Binding-site contacts:
Ligand atom C8 contacts residue SER82 of chain 1.D at 3.2 Å.
Ligand atom C4 contacts residue ASN84 of chain 1.D at 4.2 Å.
Ligand atom C1 contacts residue ASN84 of chain 1.D at 1.4 Å.
Ligand atom C8 contacts residue THR83 of chain 1.D at 4.2 Å.
Ligand atom C8 contacts residue SER241 of chain 1.D at 4.0 Å.
Ligand atom C3 contacts residue ASN84 of chain 1.D at 3.8 Å.
Ligand atom C7 contacts residue ASN84 of chain 1.D at 3.6 Å.
Ligand atom O5 contacts residue ASN84 of chain 1.D at 2.4 Å (h-bond).
Ligand atom N2 contacts residue ASN84 of chain 1.D at 2.9 Å (h-bond).
Ligand atom C5 contacts residue ASN84 of chain 1.D at 3.7 Å.
Ligand atom C2 contacts residue ASN84 of chain 1.D at 2.5 Å.
Ligand atom O7 contacts residue ASN84 of chain 1.D at 3.9 Å.

Sequence of chain 1.D:
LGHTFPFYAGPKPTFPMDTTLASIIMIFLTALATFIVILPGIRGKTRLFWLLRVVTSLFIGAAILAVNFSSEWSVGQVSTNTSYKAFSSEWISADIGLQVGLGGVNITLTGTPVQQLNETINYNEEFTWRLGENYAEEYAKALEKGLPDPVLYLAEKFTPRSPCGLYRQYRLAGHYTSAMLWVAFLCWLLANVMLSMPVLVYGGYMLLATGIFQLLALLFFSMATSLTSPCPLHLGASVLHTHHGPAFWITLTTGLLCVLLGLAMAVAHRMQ

This small molecule binds to this protein.
Small molecule (SMILES): CC(=O)N[C@@H]1[C@@H](O)[C@H](O)[C@@H](CO)O[C@H]1O